This protein binds this small molecule.
Small molecule (SMILES): CC[C@H](C)[C@@H](C=O)NC(=O)[C@H](CO)NC(=O)[C@H](CCCCN)NC(=O)[C@@H](N)C(C)C

Binding-site contacts:
Ligand atom CD1 contacts residue THR349 of chain 33.A at 4.3 Å.
Ligand atom CG2 contacts residue PHE71 of chain 33.A at 4.0 Å (hydrophobic).

Sequence of chain 33.A:
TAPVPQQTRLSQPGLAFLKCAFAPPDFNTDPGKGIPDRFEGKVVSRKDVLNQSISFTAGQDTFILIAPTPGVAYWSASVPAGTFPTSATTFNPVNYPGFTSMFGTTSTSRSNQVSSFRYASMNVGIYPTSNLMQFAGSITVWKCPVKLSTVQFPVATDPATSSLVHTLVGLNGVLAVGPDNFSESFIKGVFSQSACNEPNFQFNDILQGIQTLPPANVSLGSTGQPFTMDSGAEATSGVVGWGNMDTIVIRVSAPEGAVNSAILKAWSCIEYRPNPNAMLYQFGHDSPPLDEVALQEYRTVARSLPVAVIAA